A protein and the small-molecule ligand that binds it are described below.
Small molecule (SMILES): Nc1ccn([C@@H]2O[C@H](CO[P](=O)(O)O[C@H]3[C@@H](O)[C@H](n4ccc(=O)[nH]c4=O)O[C@@H]3CO[P](=O)(O)O[C@H]3[C@@H](O)[C@H](n4ccc(=O)[nH]c4=O)O[C@@H]3CO[P](=O)(O)O[C@H]3[C@@H](O)[C@H](n4ccc(=O)[nH]c4=O)O[C@@H]3CO[P](=O)(O)O[C@H]3[C@@H](O)[C@H](n4ccc(=O)[nH]c4=O)O[C@@H]3CO)[C@@H](O[P](=O)(O)OC[C@H]3O[C@@H](n4ccc(=O)[nH]c4=O)[C@H](O)[C@@H]3O)[C@H]2O)c(=O)n1

Sequence of chain 1.H:
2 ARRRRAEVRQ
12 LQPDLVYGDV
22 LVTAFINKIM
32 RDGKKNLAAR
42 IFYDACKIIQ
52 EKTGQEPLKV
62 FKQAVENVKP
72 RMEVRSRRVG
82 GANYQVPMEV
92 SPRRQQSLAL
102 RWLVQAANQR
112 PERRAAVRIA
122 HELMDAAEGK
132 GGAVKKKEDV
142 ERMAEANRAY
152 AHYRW

Binding-site contacts:
Ligand atom C5' contacts residue GLY82 of chain 1.H at 4.4 Å.
Ligand atom O5' contacts residue GLY81 of chain 1.H at 4.3 Å.
Ligand atom C5' contacts residue GLY81 of chain 1.H at 3.4 Å.
Ligand atom O5' contacts residue GLY82 of chain 1.H at 4.5 Å.
Ligand atom C4' contacts residue GLY81 of chain 1.H at 4.2 Å.